Binding-site contacts:
Ligand atom C contacts residue TYR404 of chain 1.B at 3.8 Å (hydrophobic).
Ligand atom C2 contacts residue HIS320 of chain 1.B at 3.8 Å.
Ligand atom O1 contacts residue ARG84 of chain 1.B at 2.9 Å.
Ligand atom C6 contacts residue PRO318 of chain 1.B at 3.5 Å (hydrophobic).
Ligand atom O3 contacts residue TYR404 of chain 1.B at 3.5 Å (h-bond).
Ligand atom O1 contacts residue GOL1 of chain 1.O at 3.7 Å.
Ligand atom N contacts residue HIS320 of chain 1.B at 3.6 Å (h-bond).
Ligand atom CL contacts residue PRO318 of chain 1.B at 3.5 Å.
Ligand atom C4 contacts residue ILE224 of chain 1.B at 3.5 Å (hydrophobic).
Ligand atom C9 contacts residue GLY321 of chain 1.B at 3.8 Å.
Ligand atom CL1 contacts residue FAD1 of chain 1.J at 3.6 Å.
Ligand atom O2 contacts residue FAD1 of chain 1.J at 3.7 Å.
Ligand atom C4 contacts residue PRO318 of chain 1.B at 3.5 Å (hydrophobic).
Ligand atom C5 contacts residue ILE224 of chain 1.B at 3.5 Å (hydrophobic).
Ligand atom O2 contacts residue ALA56 of chain 1.B at 3.2 Å.
Ligand atom C9 contacts residue HIS320 of chain 1.B at 3.7 Å.
Ligand atom O2 contacts residue GLY321 of chain 1.B at 3.5 Å.
Ligand atom C9 contacts residue LEU213 of chain 1.B at 3.7 Å (hydrophobic).
Ligand atom O contacts residue ARG84 of chain 1.B at 3.8 Å.
Ligand atom C1 contacts residue MET373 of chain 1.B at 3.7 Å (hydrophobic).
Ligand atom O contacts residue MET373 of chain 1.B at 3.5 Å.
Ligand atom C8 contacts residue GLY321 of chain 1.B at 3.5 Å.
Ligand atom C3 contacts residue ILE224 of chain 1.B at 3.8 Å (hydrophobic).
Ligand atom CL contacts residue PHE238 of chain 1.B at 3.4 Å.
Ligand atom O3 contacts residue HIS320 of chain 1.B at 3.8 Å.
Ligand atom C2 contacts residue PHE319 of chain 1.B at 3.7 Å (hydrophobic).
Ligand atom O contacts residue TYR404 of chain 1.B at 3.3 Å.
Ligand atom O contacts residue ASN369 of chain 1.B at 2.8 Å (h-bond).
Ligand atom C3 contacts residue GLY321 of chain 1.B at 3.6 Å.
Ligand atom C7 contacts residue FAD1 of chain 1.J at 3.4 Å.
Ligand atom C5 contacts residue PRO318 of chain 1.B at 3.2 Å (hydrophobic).
Ligand atom O2 contacts residue LEU213 of chain 1.B at 3.8 Å.
Ligand atom O3 contacts residue LEU213 of chain 1.B at 3.7 Å.
Ligand atom C4 contacts residue PHE319 of chain 1.B at 3.4 Å (hydrophobic).
Ligand atom C contacts residue ARG84 of chain 1.B at 3.8 Å.
Ligand atom O1 contacts residue ILE215 of chain 1.B at 3.5 Å.
Ligand atom CL contacts residue PHE319 of chain 1.B at 3.7 Å.
Ligand atom C contacts residue MET373 of chain 1.B at 3.8 Å (hydrophobic).
Ligand atom N contacts residue GLY321 of chain 1.B at 3.7 Å.
Ligand atom O3 contacts residue ALA56 of chain 1.B at 3.7 Å.

This protein binds this small molecule.
Small molecule (SMILES): O=C(O)CCn1c(=O)oc2cc(Cl)c(Cl)cc21

Sequence of chain 1.B:
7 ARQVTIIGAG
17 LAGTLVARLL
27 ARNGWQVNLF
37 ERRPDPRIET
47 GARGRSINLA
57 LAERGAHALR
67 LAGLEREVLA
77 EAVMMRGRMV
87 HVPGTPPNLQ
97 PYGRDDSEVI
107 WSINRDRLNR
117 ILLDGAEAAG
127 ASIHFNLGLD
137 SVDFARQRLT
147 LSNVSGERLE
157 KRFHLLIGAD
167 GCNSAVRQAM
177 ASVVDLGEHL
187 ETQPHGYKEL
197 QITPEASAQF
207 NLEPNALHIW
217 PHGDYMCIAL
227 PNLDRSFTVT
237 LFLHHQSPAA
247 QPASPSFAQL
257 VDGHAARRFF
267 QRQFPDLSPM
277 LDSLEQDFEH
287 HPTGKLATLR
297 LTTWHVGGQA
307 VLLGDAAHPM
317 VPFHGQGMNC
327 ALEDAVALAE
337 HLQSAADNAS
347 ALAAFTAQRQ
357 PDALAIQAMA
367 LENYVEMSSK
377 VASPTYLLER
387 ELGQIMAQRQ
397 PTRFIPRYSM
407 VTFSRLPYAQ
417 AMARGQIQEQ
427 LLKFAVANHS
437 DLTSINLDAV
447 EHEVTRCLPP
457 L